Binding-site contacts:
Ligand atom O1 contacts residue ASP242 of chain 1.B at 3.5 Å (salt-bridge).
Ligand atom O1 contacts residue HIS84 of chain 1.B at 2.8 Å (h-bond).
Ligand atom C8 contacts residue ILE260 of chain 1.B at 3.8 Å (hydrophobic).
Ligand atom C2 contacts residue HIS84 of chain 1.B at 3.3 Å.
Ligand atom C1 contacts residue HIS84 of chain 1.B at 3.3 Å.
Ligand atom O1 contacts residue ASP125 of chain 1.B at 3.9 Å.
Ligand atom C10 contacts residue ASN245 of chain 1.B at 4.0 Å.
Ligand atom C14 contacts residue GLN293 of chain 1.B at 3.6 Å.
Ligand atom C14 contacts residue MET261 of chain 1.B at 3.7 Å (hydrophobic).
Ligand atom C12 contacts residue PHE296 of chain 1.B at 3.6 Å (hydrophobic).
Ligand atom C8 contacts residue PHE296 of chain 1.B at 3.6 Å (hydrophobic).
Ligand atom O2 contacts residue ILE260 of chain 1.B at 3.5 Å.
Ligand atom O2 contacts residue GLN293 of chain 1.B at 3.0 Å (h-bond).
Ligand atom N1 contacts residue ASP242 of chain 1.B at 3.0 Å (salt-bridge).
Ligand atom O1 contacts residue HIS88 of chain 1.B at 3.7 Å.
Ligand atom C4 contacts residue LEU243 of chain 1.B at 3.2 Å (hydrophobic).
Ligand atom C2 contacts residue TYR83 of chain 1.B at 3.8 Å (hydrophobic).
Ligand atom C15 contacts residue PHE264 of chain 1.B at 3.7 Å (hydrophobic).
Ligand atom C16 contacts residue ILE260 of chain 1.B at 3.7 Å (hydrophobic).
Ligand atom C7 contacts residue PHE296 of chain 1.B at 3.5 Å (hydrophobic).
Ligand atom C13 contacts residue MET281 of chain 1.B at 3.8 Å (hydrophobic).
Ligand atom C10 contacts residue TYR83 of chain 1.B at 3.3 Å (hydrophobic).
Ligand atom O3 contacts residue PHE296 of chain 1.B at 3.6 Å.
Ligand atom C6 contacts residue ILE260 of chain 1.B at 4.0 Å (hydrophobic).
Ligand atom C9 contacts residue TYR83 of chain 1.B at 3.7 Å (hydrophobic).
Ligand atom O2 contacts residue PHE296 of chain 1.B at 3.9 Å.
Ligand atom C7 contacts residue ILE260 of chain 1.B at 3.9 Å (hydrophobic).
Ligand atom O1 contacts residue ZN1 of chain 1.G at 3.0 Å.
Ligand atom N1 contacts residue LEU243 of chain 1.B at 4.0 Å.
Ligand atom C16 contacts residue TYR253 of chain 1.B at 4.0 Å (hydrophobic).
Ligand atom C6 contacts residue PHE296 of chain 1.B at 3.7 Å (hydrophobic).
Ligand atom C12 contacts residue GLN293 of chain 1.B at 4.0 Å.
Ligand atom C1 contacts residue ASP242 of chain 1.B at 3.6 Å.
Ligand atom C13 contacts residue GLN293 of chain 1.B at 3.7 Å.
Ligand atom C15 contacts residue ILE260 of chain 1.B at 4.0 Å (hydrophobic).
Ligand atom C13 contacts residue SER292 of chain 1.B at 3.4 Å.
Ligand atom C9 contacts residue ASN245 of chain 1.B at 3.5 Å.
Ligand atom C16 contacts residue THR257 of chain 1.B at 3.6 Å.
Ligand atom O3 contacts residue GLN293 of chain 1.B at 3.4 Å (h-bond).
Ligand atom C16 contacts residue GLN293 of chain 1.B at 3.5 Å.

This small molecule binds to this protein.
Small molecule (SMILES): COc1ccc([C@@H]2CNC(=O)C2)cc1OC1CCCC1

Sequence of chain 1.B:
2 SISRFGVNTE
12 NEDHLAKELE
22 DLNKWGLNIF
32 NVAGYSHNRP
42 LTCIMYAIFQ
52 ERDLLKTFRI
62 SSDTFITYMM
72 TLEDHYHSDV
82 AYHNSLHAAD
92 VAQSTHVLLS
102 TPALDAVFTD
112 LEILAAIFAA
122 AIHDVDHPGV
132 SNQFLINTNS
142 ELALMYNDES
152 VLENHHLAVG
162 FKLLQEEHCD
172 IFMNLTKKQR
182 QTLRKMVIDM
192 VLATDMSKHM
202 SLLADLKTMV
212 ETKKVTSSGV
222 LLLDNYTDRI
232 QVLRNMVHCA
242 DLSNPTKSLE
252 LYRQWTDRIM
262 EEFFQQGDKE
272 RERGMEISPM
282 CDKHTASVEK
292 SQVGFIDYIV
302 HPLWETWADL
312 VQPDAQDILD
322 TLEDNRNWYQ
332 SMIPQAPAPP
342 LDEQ